This small molecule binds to this protein.
Small molecule (SMILES): O=C([O-])C(=O)[O-]

Binding-site contacts:
Ligand atom O2 contacts residue MG1 of chain 1.MA at 2.1 Å.
Ligand atom O4 contacts residue ALA209 of chain 1.G at 4.1 Å.
Ligand atom O1 contacts residue GLY211 of chain 1.G at 4.0 Å.
Ligand atom O1 contacts residue GLU188 of chain 1.G at 2.8 Å (salt-bridge).
Ligand atom O3 contacts residue ARG210 of chain 1.G at 3.6 Å (salt-bridge).
Ligand atom O2 contacts residue GLU188 of chain 1.G at 3.3 Å (salt-bridge).
Ligand atom O3 contacts residue ALA209 of chain 1.G at 3.3 Å.
Ligand atom O4 contacts residue MET276 of chain 1.G at 4.3 Å.
Ligand atom O2 contacts residue ALA209 of chain 1.G at 4.4 Å.
Ligand atom O4 contacts residue LYS186 of chain 1.G at 3.7 Å.
Ligand atom C1 contacts residue GLY211 of chain 1.G at 3.9 Å.
Ligand atom O1 contacts residue ALA209 of chain 1.G at 4.0 Å.
Ligand atom C2 contacts residue LYS186 of chain 1.G at 3.5 Å.
Ligand atom C2 contacts residue GLU188 of chain 1.G at 3.8 Å.
Ligand atom O3 contacts residue THR244 of chain 1.G at 2.8 Å (h-bond).
Ligand atom O3 contacts residue GLY211 of chain 1.G at 3.0 Å (h-bond).
Ligand atom O4 contacts residue ARG87 of chain 1.G at 4.1 Å.
Ligand atom C1 contacts residue MG1 of chain 1.MA at 2.8 Å.
Ligand atom C2 contacts residue ALA209 of chain 1.G at 3.9 Å (hydrophobic).
Ligand atom C1 contacts residue GLU188 of chain 1.G at 3.5 Å.
Ligand atom O4 contacts residue MG1 of chain 1.MA at 4.1 Å.
Ligand atom O3 contacts residue ASP212 of chain 1.G at 3.8 Å.
Ligand atom C1 contacts residue ASP212 of chain 1.G at 3.8 Å.
Ligand atom C2 contacts residue THR244 of chain 1.G at 4.1 Å.
Ligand atom C1 contacts residue THR244 of chain 1.G at 3.8 Å.
Ligand atom O1 contacts residue MG1 of chain 1.MA at 1.9 Å.
Ligand atom O4 contacts residue MET207 of chain 1.G at 4.2 Å.
Ligand atom O3 contacts residue MG1 of chain 1.MA at 3.9 Å.
Ligand atom C2 contacts residue MG1 of chain 1.MA at 2.8 Å.
Ligand atom O4 contacts residue THR244 of chain 1.G at 3.5 Å (h-bond).
Ligand atom C1 contacts residue ALA209 of chain 1.G at 3.5 Å (hydrophobic).
Ligand atom O1 contacts residue ASP212 of chain 1.G at 2.8 Å (salt-bridge).
Ligand atom O2 contacts residue ASP212 of chain 1.G at 4.0 Å.
Ligand atom O3 contacts residue GLU188 of chain 1.G at 4.5 Å.
Ligand atom O2 contacts residue LYS186 of chain 1.G at 2.8 Å (salt-bridge).

Sequence of chain 1.G:
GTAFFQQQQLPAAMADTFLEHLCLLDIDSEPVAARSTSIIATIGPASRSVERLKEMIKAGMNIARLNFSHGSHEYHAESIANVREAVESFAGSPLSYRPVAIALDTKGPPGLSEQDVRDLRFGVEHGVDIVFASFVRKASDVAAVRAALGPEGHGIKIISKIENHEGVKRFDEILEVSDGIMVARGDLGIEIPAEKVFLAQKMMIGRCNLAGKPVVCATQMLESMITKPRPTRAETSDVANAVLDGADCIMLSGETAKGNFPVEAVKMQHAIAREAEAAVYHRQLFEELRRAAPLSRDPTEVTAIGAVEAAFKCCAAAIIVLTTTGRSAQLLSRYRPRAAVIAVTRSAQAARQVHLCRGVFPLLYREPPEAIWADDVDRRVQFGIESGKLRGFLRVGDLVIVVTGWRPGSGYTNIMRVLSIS